Binding-site contacts:
Ligand atom C7 contacts residue ASN2123 of chain 1.B at 3.3 Å.
Ligand atom C3 contacts residue ASN2123 of chain 1.B at 3.9 Å.
Ligand atom C2 contacts residue ASN2123 of chain 1.B at 2.7 Å.
Ligand atom O5 contacts residue ASN2123 of chain 1.B at 2.4 Å (h-bond).
Ligand atom O7 contacts residue ASN2123 of chain 1.B at 3.2 Å (h-bond).
Ligand atom C5 contacts residue ASN2123 of chain 1.B at 3.6 Å.
Ligand atom C8 contacts residue ASN2123 of chain 1.B at 4.3 Å.
Ligand atom O5 contacts residue SER2125 of chain 1.B at 3.8 Å.
Ligand atom C4 contacts residue ASN2123 of chain 1.B at 4.3 Å.
Ligand atom N2 contacts residue ASN2123 of chain 1.B at 3.0 Å (h-bond).
Ligand atom O7 contacts residue ALA2126 of chain 1.B at 3.7 Å.
Ligand atom C1 contacts residue ASN2123 of chain 1.B at 1.4 Å.

Sequence of chain 1.B:
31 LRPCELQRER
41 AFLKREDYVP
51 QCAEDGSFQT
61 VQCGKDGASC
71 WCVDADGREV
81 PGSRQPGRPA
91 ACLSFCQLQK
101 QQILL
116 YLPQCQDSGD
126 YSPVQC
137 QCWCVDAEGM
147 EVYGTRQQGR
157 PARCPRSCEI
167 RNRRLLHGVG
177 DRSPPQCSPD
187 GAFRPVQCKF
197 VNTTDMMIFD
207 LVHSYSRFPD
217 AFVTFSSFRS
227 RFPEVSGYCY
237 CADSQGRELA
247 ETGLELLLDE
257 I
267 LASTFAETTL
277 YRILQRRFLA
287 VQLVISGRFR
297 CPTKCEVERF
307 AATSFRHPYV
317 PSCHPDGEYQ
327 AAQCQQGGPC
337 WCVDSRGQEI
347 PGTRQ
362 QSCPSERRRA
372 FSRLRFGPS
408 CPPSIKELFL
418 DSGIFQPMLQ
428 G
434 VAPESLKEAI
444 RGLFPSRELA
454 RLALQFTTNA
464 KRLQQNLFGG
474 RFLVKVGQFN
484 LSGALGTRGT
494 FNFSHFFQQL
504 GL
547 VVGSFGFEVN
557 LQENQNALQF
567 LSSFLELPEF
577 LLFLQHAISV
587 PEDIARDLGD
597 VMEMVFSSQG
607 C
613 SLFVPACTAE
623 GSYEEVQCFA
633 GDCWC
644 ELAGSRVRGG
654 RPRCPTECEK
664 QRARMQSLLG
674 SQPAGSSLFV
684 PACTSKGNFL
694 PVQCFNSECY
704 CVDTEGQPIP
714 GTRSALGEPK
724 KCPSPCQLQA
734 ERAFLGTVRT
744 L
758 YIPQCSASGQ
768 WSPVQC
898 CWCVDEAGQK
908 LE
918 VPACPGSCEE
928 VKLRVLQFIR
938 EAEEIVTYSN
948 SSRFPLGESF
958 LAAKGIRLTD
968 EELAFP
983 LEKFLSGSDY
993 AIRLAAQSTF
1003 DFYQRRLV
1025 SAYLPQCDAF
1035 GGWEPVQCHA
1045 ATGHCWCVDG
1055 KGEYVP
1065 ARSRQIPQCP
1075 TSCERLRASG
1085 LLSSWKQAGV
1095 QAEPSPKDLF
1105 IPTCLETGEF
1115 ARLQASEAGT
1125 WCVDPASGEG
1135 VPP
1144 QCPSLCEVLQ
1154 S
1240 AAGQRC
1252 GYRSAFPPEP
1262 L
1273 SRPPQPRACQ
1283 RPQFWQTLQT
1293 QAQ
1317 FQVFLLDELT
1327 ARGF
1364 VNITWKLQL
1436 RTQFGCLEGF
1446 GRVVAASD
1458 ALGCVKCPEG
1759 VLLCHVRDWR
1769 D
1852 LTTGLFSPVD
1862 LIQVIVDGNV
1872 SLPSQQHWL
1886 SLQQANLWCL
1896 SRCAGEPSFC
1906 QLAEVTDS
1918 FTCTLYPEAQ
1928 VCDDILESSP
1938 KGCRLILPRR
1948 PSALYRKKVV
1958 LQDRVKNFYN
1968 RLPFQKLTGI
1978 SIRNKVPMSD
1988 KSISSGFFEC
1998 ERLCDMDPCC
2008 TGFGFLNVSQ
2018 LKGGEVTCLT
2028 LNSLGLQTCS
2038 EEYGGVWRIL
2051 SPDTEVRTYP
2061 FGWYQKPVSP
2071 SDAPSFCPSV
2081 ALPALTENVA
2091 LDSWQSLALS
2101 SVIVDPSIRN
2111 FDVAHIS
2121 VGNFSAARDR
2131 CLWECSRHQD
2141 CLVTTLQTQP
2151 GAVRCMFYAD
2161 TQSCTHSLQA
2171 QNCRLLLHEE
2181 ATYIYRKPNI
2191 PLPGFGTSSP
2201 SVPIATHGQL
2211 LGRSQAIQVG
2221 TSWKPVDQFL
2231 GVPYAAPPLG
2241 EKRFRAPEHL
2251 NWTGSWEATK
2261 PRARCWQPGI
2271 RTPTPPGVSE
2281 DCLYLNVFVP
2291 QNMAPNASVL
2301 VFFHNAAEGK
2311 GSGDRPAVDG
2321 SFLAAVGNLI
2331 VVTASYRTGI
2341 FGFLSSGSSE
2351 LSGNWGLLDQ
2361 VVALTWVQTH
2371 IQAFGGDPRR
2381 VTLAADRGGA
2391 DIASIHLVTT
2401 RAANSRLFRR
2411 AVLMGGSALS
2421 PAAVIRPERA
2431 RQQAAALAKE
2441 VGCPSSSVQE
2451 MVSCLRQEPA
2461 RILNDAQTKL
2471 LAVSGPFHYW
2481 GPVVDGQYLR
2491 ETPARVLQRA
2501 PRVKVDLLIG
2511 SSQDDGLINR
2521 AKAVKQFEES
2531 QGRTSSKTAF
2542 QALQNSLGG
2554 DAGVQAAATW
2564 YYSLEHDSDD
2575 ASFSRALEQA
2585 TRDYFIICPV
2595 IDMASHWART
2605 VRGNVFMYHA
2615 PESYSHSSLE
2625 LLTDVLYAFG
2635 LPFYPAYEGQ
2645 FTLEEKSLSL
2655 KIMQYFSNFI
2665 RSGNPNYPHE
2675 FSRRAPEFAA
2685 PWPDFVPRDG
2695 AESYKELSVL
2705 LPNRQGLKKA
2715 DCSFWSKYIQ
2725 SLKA

The protein below binds the small molecule below.
Small molecule (SMILES): CC(=O)N[C@@H]1[C@@H](O)[C@H](O)[C@@H](CO)O[C@H]1O